Binding-site contacts:
Ligand atom N contacts residue TYR301 of chain 1.B at 3.6 Å (h-bond).
Ligand atom C4 contacts residue HIS205 of chain 1.A at 3.7 Å.
Ligand atom O2P contacts residue SER246 of chain 1.A at 2.6 Å (h-bond).
Ligand atom C3 contacts residue HIS205 of chain 1.A at 3.4 Å.
Ligand atom OXT contacts residue TYR301 of chain 1.B at 3.1 Å (h-bond).
Ligand atom O2P contacts residue GLY263 of chain 1.A at 3.2 Å (h-bond).
Ligand atom N1 contacts residue ARG261 of chain 1.A at 2.5 Å (salt-bridge).
Ligand atom O contacts residue TYR320 of chain 1.B at 3.5 Å (h-bond).
Ligand atom O contacts residue MET349 of chain 1.B at 3.1 Å (h-bond).
Ligand atom C2A contacts residue VAL121 of chain 1.A at 3.6 Å (hydrophobic).
Ligand atom O4P contacts residue ASN245 of chain 1.A at 3.6 Å.
Ligand atom C4A contacts residue LYS75 of chain 1.A at 2.8 Å.
Ligand atom N contacts residue LYS75 of chain 1.A at 2.4 Å (salt-bridge).
Ligand atom C contacts residue TYR301 of chain 1.B at 2.9 Å (hydrophobic).
Ligand atom O2P contacts residue GLY264 of chain 1.A at 3.5 Å (h-bond).
Ligand atom C5A contacts residue TYR79 of chain 1.A at 3.3 Å (hydrophobic).
Ligand atom O3 contacts residue LYS75 of chain 1.A at 2.7 Å (salt-bridge).
Ligand atom O1P contacts residue GLY263 of chain 1.A at 3.6 Å.
Ligand atom O3 contacts residue ARG174 of chain 1.A at 3.7 Å.
Ligand atom C6 contacts residue ARG261 of chain 1.A at 3.3 Å.
Ligand atom C4 contacts residue LYS75 of chain 1.A at 3.0 Å.
Ligand atom C3 contacts residue LYS75 of chain 1.A at 3.0 Å.
Ligand atom C2 contacts residue HIS205 of chain 1.A at 3.7 Å.
Ligand atom O4P contacts residue TYR79 of chain 1.A at 3.7 Å.
Ligand atom C5A contacts residue GLY263 of chain 1.A at 3.6 Å.
Ligand atom O contacts residue TYR301 of chain 1.B at 3.1 Å.
Ligand atom OXT contacts residue ARG174 of chain 1.A at 3.4 Å (salt-bridge).
Ligand atom O3 contacts residue TYR301 of chain 1.B at 3.7 Å.
Ligand atom P contacts residue TYR79 of chain 1.A at 3.6 Å.
Ligand atom O1P contacts residue GLY264 of chain 1.A at 2.9 Å (h-bond).
Ligand atom C4A contacts residue TYR79 of chain 1.A at 3.4 Å (hydrophobic).
Ligand atom O1P contacts residue TYR79 of chain 1.A at 2.4 Å (h-bond).
Ligand atom C2 contacts residue ARG261 of chain 1.A at 3.3 Å.
Ligand atom OXT contacts residue MET349 of chain 1.B at 3.1 Å (h-bond).
Ligand atom P contacts residue GLY264 of chain 1.A at 3.7 Å.
Ligand atom OXT contacts residue SER348 of chain 1.B at 3.5 Å.
Ligand atom C contacts residue MET349 of chain 1.B at 3.5 Å (hydrophobic).
Ligand atom C2A contacts residue ARG261 of chain 1.A at 3.5 Å.
Ligand atom O3 contacts residue HIS205 of chain 1.A at 3.4 Å.
Ligand atom CA contacts residue TYR301 of chain 1.B at 2.8 Å (hydrophobic).

A protein and the small-molecule ligand that binds it are described below.
Small molecule (SMILES): Cc1ncc(COP(=O)(O)O)c(CN[C@@H](CCCCN)C(=O)O)c1O

Sequence of chain 1.B:
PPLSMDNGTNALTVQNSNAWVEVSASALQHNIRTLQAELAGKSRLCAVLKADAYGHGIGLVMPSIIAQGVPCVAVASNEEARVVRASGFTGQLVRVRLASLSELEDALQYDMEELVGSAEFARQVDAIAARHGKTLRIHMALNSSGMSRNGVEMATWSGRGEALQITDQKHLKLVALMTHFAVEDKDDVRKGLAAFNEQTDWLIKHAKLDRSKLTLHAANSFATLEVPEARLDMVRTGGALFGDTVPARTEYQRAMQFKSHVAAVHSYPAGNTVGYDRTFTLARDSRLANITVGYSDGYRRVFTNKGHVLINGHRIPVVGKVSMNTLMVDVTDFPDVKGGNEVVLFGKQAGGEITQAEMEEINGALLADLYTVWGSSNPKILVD

Sequence of chain 1.A:
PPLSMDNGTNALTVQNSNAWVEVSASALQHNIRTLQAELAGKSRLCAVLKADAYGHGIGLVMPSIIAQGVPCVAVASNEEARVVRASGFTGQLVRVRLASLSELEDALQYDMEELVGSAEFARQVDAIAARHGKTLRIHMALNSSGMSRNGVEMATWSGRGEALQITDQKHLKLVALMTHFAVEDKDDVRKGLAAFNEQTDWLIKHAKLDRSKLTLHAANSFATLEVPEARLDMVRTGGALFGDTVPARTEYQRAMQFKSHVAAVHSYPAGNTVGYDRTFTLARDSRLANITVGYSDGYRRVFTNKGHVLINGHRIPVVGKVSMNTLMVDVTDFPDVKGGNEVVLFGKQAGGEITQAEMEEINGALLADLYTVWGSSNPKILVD